Binding-site contacts:
Ligand atom O7 contacts residue ASN134 of chain 1.R at 3.1 Å (h-bond).
Ligand atom C7 contacts residue ASN134 of chain 1.R at 3.1 Å.
Ligand atom C3 contacts residue ASN134 of chain 1.R at 3.7 Å.
Ligand atom C2 contacts residue ASN134 of chain 1.R at 2.4 Å.
Ligand atom C8 contacts residue ASN134 of chain 1.R at 4.2 Å.
Ligand atom C1 contacts residue ASN134 of chain 1.R at 1.4 Å.
Ligand atom N2 contacts residue ASN134 of chain 1.R at 2.8 Å (h-bond).
Ligand atom C4 contacts residue ASN134 of chain 1.R at 4.2 Å.
Ligand atom C5 contacts residue ASN134 of chain 1.R at 3.6 Å.
Ligand atom O5 contacts residue ASN134 of chain 1.R at 2.4 Å (h-bond).

This protein binds this small molecule.
Small molecule (SMILES): CC(=O)N[C@@H]1[C@@H](O)[C@H](O)[C@@H](CO)O[C@H]1O

Sequence of chain 1.R:
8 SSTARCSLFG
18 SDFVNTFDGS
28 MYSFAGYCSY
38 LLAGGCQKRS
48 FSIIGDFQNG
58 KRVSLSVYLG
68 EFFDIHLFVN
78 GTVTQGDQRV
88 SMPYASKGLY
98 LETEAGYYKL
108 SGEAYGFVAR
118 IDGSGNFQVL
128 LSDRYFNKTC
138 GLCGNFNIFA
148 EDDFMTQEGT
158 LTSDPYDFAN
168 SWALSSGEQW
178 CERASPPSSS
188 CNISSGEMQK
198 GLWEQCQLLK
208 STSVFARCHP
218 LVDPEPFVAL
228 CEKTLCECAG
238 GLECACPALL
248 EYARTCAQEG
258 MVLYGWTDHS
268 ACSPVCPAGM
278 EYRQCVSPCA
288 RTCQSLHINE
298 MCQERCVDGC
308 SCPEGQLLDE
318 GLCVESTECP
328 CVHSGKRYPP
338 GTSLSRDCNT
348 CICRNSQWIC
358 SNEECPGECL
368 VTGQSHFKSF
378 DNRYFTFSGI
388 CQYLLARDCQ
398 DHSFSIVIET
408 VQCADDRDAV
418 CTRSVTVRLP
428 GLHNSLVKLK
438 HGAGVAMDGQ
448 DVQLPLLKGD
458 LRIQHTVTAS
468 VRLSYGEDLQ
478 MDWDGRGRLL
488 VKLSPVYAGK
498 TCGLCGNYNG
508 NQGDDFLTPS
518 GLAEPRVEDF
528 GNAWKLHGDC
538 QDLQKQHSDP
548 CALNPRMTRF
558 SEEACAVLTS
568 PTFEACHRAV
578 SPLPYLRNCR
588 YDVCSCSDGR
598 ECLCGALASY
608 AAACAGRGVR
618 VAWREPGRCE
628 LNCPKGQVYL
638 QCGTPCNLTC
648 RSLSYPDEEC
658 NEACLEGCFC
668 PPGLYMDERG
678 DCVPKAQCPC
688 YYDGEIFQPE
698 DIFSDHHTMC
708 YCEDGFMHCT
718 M